Sequence of chain 1.A:
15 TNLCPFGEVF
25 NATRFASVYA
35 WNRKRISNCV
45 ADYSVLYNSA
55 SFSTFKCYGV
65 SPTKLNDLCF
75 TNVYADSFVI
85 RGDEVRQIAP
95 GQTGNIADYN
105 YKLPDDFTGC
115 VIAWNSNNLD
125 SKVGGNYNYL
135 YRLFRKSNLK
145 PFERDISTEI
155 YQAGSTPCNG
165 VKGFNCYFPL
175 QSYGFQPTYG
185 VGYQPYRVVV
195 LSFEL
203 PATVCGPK

Binding-site contacts:
Ligand atom C7 contacts residue GLY21 of chain 1.A at 3.8 Å.
Ligand atom C8 contacts residue PHE24 of chain 1.A at 4.3 Å (hydrophobic).
Ligand atom O5 contacts residue ASN25 of chain 1.A at 2.3 Å (h-bond).
Ligand atom C8 contacts residue PHE20 of chain 1.A at 4.2 Å (hydrophobic).
Ligand atom O7 contacts residue GLY21 of chain 1.A at 3.3 Å.
Ligand atom C7 contacts residue ASN25 of chain 1.A at 3.5 Å.
Ligand atom C4 contacts residue ASN25 of chain 1.A at 4.2 Å.
Ligand atom O7 contacts residue ASN25 of chain 1.A at 3.6 Å.
Ligand atom N2 contacts residue ASN25 of chain 1.A at 3.0 Å (h-bond).
Ligand atom C8 contacts residue GLY21 of chain 1.A at 4.0 Å.
Ligand atom C3 contacts residue ASN25 of chain 1.A at 3.8 Å.
Ligand atom C2 contacts residue ASN25 of chain 1.A at 2.5 Å.
Ligand atom O3 contacts residue VAL49 of chain 1.A at 4.4 Å.
Ligand atom C5 contacts residue ASN25 of chain 1.A at 3.7 Å.
Ligand atom C1 contacts residue ASN25 of chain 1.A at 1.4 Å.

This protein binds this small molecule.
Small molecule (SMILES): CC(=O)N[C@@H]1[C@@H](O)[C@H](O)[C@@H](CO)O[C@H]1O